Sequence of chain 1.A:
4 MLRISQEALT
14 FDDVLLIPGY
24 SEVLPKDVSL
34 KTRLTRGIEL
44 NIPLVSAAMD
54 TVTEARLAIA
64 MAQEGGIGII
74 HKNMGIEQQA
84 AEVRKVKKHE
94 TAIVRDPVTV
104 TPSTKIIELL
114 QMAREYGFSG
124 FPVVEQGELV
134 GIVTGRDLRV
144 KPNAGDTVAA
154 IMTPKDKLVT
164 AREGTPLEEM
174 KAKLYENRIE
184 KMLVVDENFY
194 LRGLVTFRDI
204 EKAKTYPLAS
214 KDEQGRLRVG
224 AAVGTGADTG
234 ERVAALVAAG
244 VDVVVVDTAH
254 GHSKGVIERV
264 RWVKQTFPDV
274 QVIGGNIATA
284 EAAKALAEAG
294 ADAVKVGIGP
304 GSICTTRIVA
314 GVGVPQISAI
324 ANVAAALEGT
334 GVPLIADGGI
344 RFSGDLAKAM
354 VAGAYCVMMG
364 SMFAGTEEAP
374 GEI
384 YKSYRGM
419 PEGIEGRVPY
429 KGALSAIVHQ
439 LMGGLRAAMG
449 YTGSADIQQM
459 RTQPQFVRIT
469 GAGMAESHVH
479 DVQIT

Binding-site contacts:
Ligand atom O2P contacts residue GLY342 of chain 1.A at 3.2 Å (h-bond).
Ligand atom O3P contacts residue GLY363 of chain 1.A at 2.9 Å (h-bond).
Ligand atom O2' contacts residue ASN279 of chain 1.A at 3.7 Å.
Ligand atom O1P contacts residue TYR387 of chain 1.A at 2.4 Å (h-bond).
Ligand atom O2' contacts residue ASP340 of chain 1.A at 2.4 Å (salt-bridge).
Ligand atom O2P contacts residue SER305 of chain 1.A at 2.8 Å (h-bond).
Ligand atom C4' contacts residue ASP340 of chain 1.A at 3.4 Å.
Ligand atom C6 contacts residue MET390 of chain 1.A at 3.8 Å (hydrophobic).
Ligand atom O5' contacts residue SER305 of chain 1.A at 3.6 Å (h-bond).
Ligand atom N1 contacts residue GLU420 of chain 1.A at 3.1 Å (salt-bridge).
Ligand atom C2' contacts residue ASP340 of chain 1.A at 3.6 Å.
Ligand atom N7 contacts residue ILE306 of chain 1.A at 3.2 Å.
Ligand atom C2 contacts residue THR309 of chain 1.A at 3.5 Å.
Ligand atom C8 contacts residue MET52 of chain 1.A at 3.8 Å (hydrophobic).
Ligand atom O5' contacts residue GLY304 of chain 1.A at 3.7 Å.
Ligand atom O1P contacts residue SER364 of chain 1.A at 2.8 Å (h-bond).
Ligand atom O1P contacts residue SER305 of chain 1.A at 3.2 Å.
Ligand atom O2P contacts residue GLY304 of chain 1.A at 3.8 Å.
Ligand atom N7 contacts residue GLY389 of chain 1.A at 3.7 Å.
Ligand atom P contacts residue TYR387 of chain 1.A at 3.7 Å.
Ligand atom P contacts residue SER305 of chain 1.A at 3.6 Å.
Ligand atom O6 contacts residue GLU420 of chain 1.A at 3.5 Å (salt-bridge).
Ligand atom O3' contacts residue ASP340 of chain 1.A at 2.6 Å (salt-bridge).
Ligand atom O3' contacts residue MET361 of chain 1.A at 3.5 Å (h-bond).
Ligand atom N3 contacts residue CYS307 of chain 1.A at 3.0 Å (h-bond).
Ligand atom O3P contacts residue MET362 of chain 1.A at 3.7 Å.
Ligand atom C5' contacts residue TYR387 of chain 1.A at 3.6 Å (hydrophobic).
Ligand atom O4' contacts residue GLY304 of chain 1.A at 3.7 Å.
Ligand atom O6 contacts residue MET390 of chain 1.A at 3.2 Å (h-bond).
Ligand atom C3' contacts residue ASP340 of chain 1.A at 3.4 Å.
Ligand atom C8 contacts residue ILE306 of chain 1.A at 3.4 Å (hydrophobic).
Ligand atom O3' contacts residue ALA50 of chain 1.A at 3.3 Å.
Ligand atom O3P contacts residue SER364 of chain 1.A at 3.6 Å (h-bond).
Ligand atom O6 contacts residue GLY389 of chain 1.A at 3.6 Å.
Ligand atom C5 contacts residue ILE306 of chain 1.A at 3.6 Å (hydrophobic).
Ligand atom O6 contacts residue GLY421 of chain 1.A at 3.2 Å.
Ligand atom C6 contacts residue GLU420 of chain 1.A at 3.7 Å.
Ligand atom N1 contacts residue CYS307 of chain 1.A at 3.5 Å (h-bond).
Ligand atom N7 contacts residue MET390 of chain 1.A at 3.2 Å (h-bond).
Ligand atom C2 contacts residue CYS307 of chain 1.A at 2.6 Å (hydrophobic).

This small molecule binds to this protein.
Small molecule (SMILES): O=c1[nH]cnc2c1ncn2[C@@H]1O[C@H](COP(=O)(O)O)[C@@H](O)[C@H]1O